Binding-site contacts:
Ligand atom N1 contacts residue SER181 of chain 1.B at 3.5 Å (h-bond).
Ligand atom O contacts residue HIS100 of chain 1.A at 3.3 Å.
Ligand atom C3 contacts residue SER181 of chain 1.B at 3.8 Å.
Ligand atom C4 contacts residue SER181 of chain 1.B at 3.7 Å.
Ligand atom OXT contacts residue ARG98 of chain 1.A at 3.2 Å (salt-bridge).
Ligand atom O contacts residue TYR31 of chain 1.B at 2.7 Å (h-bond).
Ligand atom OP3 contacts residue THR205 of chain 1.B at 2.8 Å (h-bond).
Ligand atom C4A contacts residue LYS145 of chain 1.B at 3.7 Å.
Ligand atom C5A contacts residue ASN182 of chain 1.B at 3.8 Å.
Ligand atom C contacts residue TYR31 of chain 1.B at 3.7 Å (hydrophobic).
Ligand atom OXT contacts residue VAL33 of chain 1.B at 3.8 Å.
Ligand atom C3 contacts residue SER180 of chain 1.B at 3.5 Å.
Ligand atom OP2 contacts residue GLY203 of chain 1.B at 3.6 Å.
Ligand atom C6 contacts residue GLU177 of chain 1.B at 3.6 Å.
Ligand atom OP3 contacts residue THR241 of chain 1.B at 3.6 Å (h-bond).
Ligand atom O3A contacts residue SER180 of chain 1.B at 3.5 Å.
Ligand atom N1 contacts residue LEU201 of chain 1.B at 3.7 Å.
Ligand atom N contacts residue LYS145 of chain 1.B at 2.6 Å (salt-bridge).
Ligand atom C2A contacts residue GLU177 of chain 1.B at 3.6 Å.
Ligand atom OP4 contacts residue GLY203 of chain 1.B at 3.5 Å.
Ligand atom C2 contacts residue GLU177 of chain 1.B at 3.7 Å.
Ligand atom OP3 contacts residue SER240 of chain 1.B at 3.5 Å.
Ligand atom C2 contacts residue SER181 of chain 1.B at 3.7 Å.
Ligand atom OP3 contacts residue ILE204 of chain 1.B at 3.4 Å (h-bond).
Ligand atom OP1 contacts residue THR241 of chain 1.B at 2.7 Å (h-bond).
Ligand atom OP2 contacts residue ILE204 of chain 1.B at 2.7 Å (h-bond).
Ligand atom CA contacts residue LYS145 of chain 1.B at 3.5 Å.
Ligand atom P contacts residue ILE204 of chain 1.B at 3.5 Å.
Ligand atom C4A contacts residue SER180 of chain 1.B at 3.1 Å.
Ligand atom OP2 contacts residue HIS47 of chain 1.B at 3.7 Å.
Ligand atom C4 contacts residue SER180 of chain 1.B at 3.4 Å.
Ligand atom OP2 contacts residue ARG50 of chain 1.B at 3.0 Å (salt-bridge).
Ligand atom P contacts residue THR241 of chain 1.B at 3.6 Å.
Ligand atom N1 contacts residue GLU177 of chain 1.B at 2.8 Å (salt-bridge).
Ligand atom C6 contacts residue ASN182 of chain 1.B at 3.5 Å.
Ligand atom C5 contacts residue SER181 of chain 1.B at 3.7 Å.
Ligand atom OP2 contacts residue THR241 of chain 1.B at 3.7 Å.
Ligand atom C6 contacts residue SER181 of chain 1.B at 3.5 Å.
Ligand atom O contacts residue ARG98 of chain 1.A at 3.2 Å (salt-bridge).
Ligand atom C5 contacts residue LEU201 of chain 1.B at 3.7 Å (hydrophobic).

This protein binds this small molecule.
Small molecule (SMILES): Cc1ncc(COP(=O)(O)O)c(CN[C@H](C)C(=O)O)c1O

Sequence of chain 1.A:
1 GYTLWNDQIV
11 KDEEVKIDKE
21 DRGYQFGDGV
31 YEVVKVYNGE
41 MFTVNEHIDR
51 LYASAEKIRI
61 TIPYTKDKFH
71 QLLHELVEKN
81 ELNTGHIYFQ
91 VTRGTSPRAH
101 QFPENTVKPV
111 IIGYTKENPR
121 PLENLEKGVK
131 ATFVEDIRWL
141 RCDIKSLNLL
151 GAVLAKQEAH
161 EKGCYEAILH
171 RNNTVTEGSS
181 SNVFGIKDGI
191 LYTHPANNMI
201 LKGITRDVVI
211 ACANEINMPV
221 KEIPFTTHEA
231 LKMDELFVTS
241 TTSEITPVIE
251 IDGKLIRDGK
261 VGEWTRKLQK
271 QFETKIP

Sequence of chain 1.B:
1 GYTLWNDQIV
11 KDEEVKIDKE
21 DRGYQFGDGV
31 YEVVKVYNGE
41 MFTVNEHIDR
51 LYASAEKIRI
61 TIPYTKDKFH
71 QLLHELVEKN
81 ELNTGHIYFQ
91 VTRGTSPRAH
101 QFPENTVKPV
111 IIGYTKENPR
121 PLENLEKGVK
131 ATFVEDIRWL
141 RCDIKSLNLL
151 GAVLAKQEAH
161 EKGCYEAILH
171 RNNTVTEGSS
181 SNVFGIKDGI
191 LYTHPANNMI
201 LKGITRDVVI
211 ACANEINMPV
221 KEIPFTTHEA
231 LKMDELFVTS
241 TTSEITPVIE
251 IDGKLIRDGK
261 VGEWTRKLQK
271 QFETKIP